A protein and the small-molecule ligand that binds it are described below.
Small molecule (SMILES): CC(=O)N[C@@H]1[C@@H](O)[C@H](O)[C@@H](CO)O[C@H]1O

Binding-site contacts:
Ligand atom C2 contacts residue ASN124 of chain 1.A at 2.7 Å.
Ligand atom O5 contacts residue ASN124 of chain 1.A at 2.3 Å (h-bond).
Ligand atom N2 contacts residue ASN124 of chain 1.A at 3.0 Å (h-bond).
Ligand atom C8 contacts residue ARG121 of chain 1.A at 3.5 Å.
Ligand atom C3 contacts residue ASN124 of chain 1.A at 3.9 Å.
Ligand atom C5 contacts residue ASN124 of chain 1.A at 3.6 Å.
Ligand atom C4 contacts residue ASN124 of chain 1.A at 4.3 Å.
Ligand atom O7 contacts residue ASN124 of chain 1.A at 3.9 Å.
Ligand atom C7 contacts residue ASN124 of chain 1.A at 3.7 Å.
Ligand atom C1 contacts residue ASN124 of chain 1.A at 1.4 Å.

Sequence of chain 1.A:
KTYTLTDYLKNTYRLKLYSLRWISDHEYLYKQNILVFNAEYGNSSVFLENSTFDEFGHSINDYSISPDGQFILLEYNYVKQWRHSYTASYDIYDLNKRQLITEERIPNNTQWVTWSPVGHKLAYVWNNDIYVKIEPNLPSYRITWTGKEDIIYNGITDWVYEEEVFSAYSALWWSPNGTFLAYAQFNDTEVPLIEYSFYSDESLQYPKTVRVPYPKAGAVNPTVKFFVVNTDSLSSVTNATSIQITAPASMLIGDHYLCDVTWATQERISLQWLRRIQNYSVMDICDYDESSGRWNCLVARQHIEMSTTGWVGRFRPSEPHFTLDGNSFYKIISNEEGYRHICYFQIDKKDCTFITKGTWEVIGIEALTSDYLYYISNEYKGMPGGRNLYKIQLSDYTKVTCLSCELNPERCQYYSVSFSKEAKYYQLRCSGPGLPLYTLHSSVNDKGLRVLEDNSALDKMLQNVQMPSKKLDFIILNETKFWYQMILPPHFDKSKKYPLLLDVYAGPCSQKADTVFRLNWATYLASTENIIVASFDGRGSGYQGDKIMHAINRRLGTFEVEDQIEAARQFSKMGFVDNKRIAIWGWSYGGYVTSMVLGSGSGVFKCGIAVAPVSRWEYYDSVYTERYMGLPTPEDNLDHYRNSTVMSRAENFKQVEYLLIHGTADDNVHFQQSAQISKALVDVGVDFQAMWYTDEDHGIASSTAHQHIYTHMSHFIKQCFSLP